This protein binds this small molecule.
Small molecule (SMILES): CC(=O)N[C@@H]1[C@@H](O[C@@H]2O[C@H](CO)[C@H](O)[C@H](O)[C@H]2O[C@@H]2O[C@@H](C)[C@@H](O)[C@@H](O)[C@@H]2O)[C@H](O)[C@@H](CO)O[C@H]1O

Binding-site contacts:
Ligand atom C6 contacts residue THR184 of chain 1.A at 3.3 Å.
Ligand atom C3 contacts residue TRP239 of chain 1.A at 3.9 Å (hydrophobic).
Ligand atom C5 contacts residue HIS172 of chain 1.A at 3.9 Å.
Ligand atom O4 contacts residue ASP265 of chain 1.A at 2.8 Å (salt-bridge).
Ligand atom O6 contacts residue LEU269 of chain 1.A at 4.0 Å.
Ligand atom C6 contacts residue GLY174 of chain 1.A at 3.9 Å.
Ligand atom O6 contacts residue THR184 of chain 1.A at 2.7 Å (h-bond).
Ligand atom O6 contacts residue GLY174 of chain 1.A at 3.7 Å.
Ligand atom O4 contacts residue GLY174 of chain 1.A at 3.7 Å.
Ligand atom O6 contacts residue LEU268 of chain 1.A at 4.3 Å.
Ligand atom O4 contacts residue PHE175 of chain 1.A at 3.1 Å.
Ligand atom O3 contacts residue ASP265 of chain 1.A at 4.0 Å.
Ligand atom O6 contacts residue PHE175 of chain 1.A at 3.4 Å.
Ligand atom C6 contacts residue TRP239 of chain 1.A at 3.4 Å (hydrophobic).
Ligand atom C4 contacts residue HIS172 of chain 1.A at 4.0 Å.
Ligand atom C6 contacts residue ASP265 of chain 1.A at 4.3 Å.
Ligand atom C5 contacts residue TRP239 of chain 1.A at 3.6 Å (hydrophobic).
Ligand atom O5 contacts residue HIS172 of chain 1.A at 3.2 Å (h-bond).
Ligand atom C4 contacts residue GLU242 of chain 1.A at 3.5 Å.
Ligand atom C5 contacts residue GLU242 of chain 1.A at 4.1 Å.
Ligand atom C6 contacts residue GLU242 of chain 1.A at 3.5 Å.
Ligand atom C4 contacts residue TRP239 of chain 1.A at 3.7 Å (hydrophobic).
Ligand atom O3 contacts residue HIS172 of chain 1.A at 3.8 Å.
Ligand atom O4 contacts residue ALA282 of chain 1.A at 4.1 Å.
Ligand atom O4 contacts residue GLU242 of chain 1.A at 2.6 Å (salt-bridge).
Ligand atom C6 contacts residue PRO173 of chain 1.A at 4.0 Å (hydrophobic).
Ligand atom C4 contacts residue GLY174 of chain 1.A at 4.4 Å.
Ligand atom C6 contacts residue TYR203 of chain 1.A at 3.8 Å (hydrophobic).
Ligand atom C4 contacts residue ASP265 of chain 1.A at 3.4 Å.
Ligand atom C2 contacts residue HIS172 of chain 1.A at 3.9 Å.
Ligand atom O6 contacts residue TYR203 of chain 1.A at 4.4 Å.
Ligand atom C6 contacts residue PHE175 of chain 1.A at 4.2 Å (hydrophobic).
Ligand atom C3 contacts residue ASP265 of chain 1.A at 4.3 Å.
Ligand atom O4 contacts residue HIS172 of chain 1.A at 3.0 Å.
Ligand atom O6 contacts residue TRP239 of chain 1.A at 3.4 Å (h-bond).
Ligand atom C6 contacts residue HIS172 of chain 1.A at 4.1 Å.
Ligand atom C1 contacts residue HIS172 of chain 1.A at 3.9 Å.
Ligand atom O4 contacts residue HIS172 of chain 1.A at 3.0 Å (h-bond).
Ligand atom O5 contacts residue PHE175 of chain 1.A at 4.3 Å.
Ligand atom C4 contacts residue HIS172 of chain 1.A at 4.0 Å.

Sequence of chain 1.A:
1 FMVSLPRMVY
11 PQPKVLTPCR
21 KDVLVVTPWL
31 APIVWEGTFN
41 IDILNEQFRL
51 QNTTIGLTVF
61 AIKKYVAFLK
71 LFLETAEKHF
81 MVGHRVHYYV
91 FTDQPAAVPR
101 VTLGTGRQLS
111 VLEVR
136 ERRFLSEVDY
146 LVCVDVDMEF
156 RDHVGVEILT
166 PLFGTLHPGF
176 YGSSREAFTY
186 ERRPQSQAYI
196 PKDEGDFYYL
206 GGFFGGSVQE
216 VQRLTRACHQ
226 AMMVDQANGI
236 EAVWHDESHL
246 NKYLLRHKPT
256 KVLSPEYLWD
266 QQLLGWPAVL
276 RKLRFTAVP